Binding-site contacts:
Ligand atom CAH contacts residue CYS95 of chain 1.B at 3.8 Å (hydrophobic).
Ligand atom NAT contacts residue CYS95 of chain 1.B at 3.1 Å (h-bond).
Ligand atom CAH contacts residue LEU146 of chain 1.B at 3.3 Å (hydrophobic).
Ligand atom OAV contacts residue LEU24 of chain 1.B at 3.0 Å (h-bond).
Ligand atom CBG contacts residue ALA45 of chain 1.B at 4.0 Å (hydrophobic).
Ligand atom NAT contacts residue GLU93 of chain 1.B at 4.0 Å.
Ligand atom CBA contacts residue LEU146 of chain 1.B at 3.2 Å (hydrophobic).
Ligand atom C01 contacts residue ALA45 of chain 1.B at 3.6 Å (hydrophobic).
Ligand atom CBE contacts residue ALA45 of chain 1.B at 3.9 Å (hydrophobic).
Ligand atom O02 contacts residue LYS47 of chain 1.B at 3.4 Å.
Ligand atom CAM contacts residue CYS95 of chain 1.B at 4.0 Å (hydrophobic).
Ligand atom C01 contacts residue ALA46 of chain 1.B at 4.0 Å (hydrophobic).
Ligand atom CAM contacts residue GLY98 of chain 1.B at 3.9 Å.
Ligand atom CAI contacts residue ASP157 of chain 1.B at 3.8 Å.
Ligand atom CBA contacts residue ALA45 of chain 1.B at 3.8 Å (hydrophobic).
Ligand atom CBF contacts residue CYS95 of chain 1.B at 4.0 Å (hydrophobic).
Ligand atom CAA contacts residue LEU24 of chain 1.B at 3.4 Å (hydrophobic).
Ligand atom CAN contacts residue CYS95 of chain 1.B at 3.6 Å (hydrophobic).
Ligand atom NAD contacts residue ILE92 of chain 1.B at 3.2 Å.
Ligand atom NAT contacts residue ALA45 of chain 1.B at 3.9 Å.
Ligand atom CAK contacts residue CYS95 of chain 1.B at 3.3 Å (hydrophobic).
Ligand atom CAM contacts residue PRO96 of chain 1.B at 3.3 Å (hydrophobic).
Ligand atom CAO contacts residue ALA292 of chain 1.B at 3.9 Å (hydrophobic).
Ligand atom CL2 contacts residue ALA156 of chain 1.B at 4.0 Å.
Ligand atom CBD contacts residue CYS95 of chain 1.B at 4.1 Å (hydrophobic).
Ligand atom CAQ contacts residue PRO96 of chain 1.B at 3.5 Å (hydrophobic).
Ligand atom CBE contacts residue LEU146 of chain 1.B at 3.7 Å (hydrophobic).
Ligand atom NAT contacts residue PHE94 of chain 1.B at 4.1 Å.
Ligand atom CAG contacts residue ILE92 of chain 1.B at 3.7 Å (hydrophobic).
Ligand atom CAH contacts residue ALA45 of chain 1.B at 3.7 Å (hydrophobic).
Ligand atom CAN contacts residue PHE94 of chain 1.B at 3.7 Å (hydrophobic).
Ligand atom O02 contacts residue ILE92 of chain 1.B at 4.1 Å.
Ligand atom NAD contacts residue ALA156 of chain 1.B at 4.0 Å.
Ligand atom NAT contacts residue LEU146 of chain 1.B at 3.8 Å.
Ligand atom CAG contacts residue LEU146 of chain 1.B at 3.6 Å (hydrophobic).
Ligand atom C01 contacts residue ILE90 of chain 1.B at 3.6 Å (hydrophobic).
Ligand atom CBF contacts residue ALA45 of chain 1.B at 4.0 Å (hydrophobic).
Ligand atom CAH contacts residue GLU93 of chain 1.B at 3.5 Å.
Ligand atom C01 contacts residue ILE92 of chain 1.B at 3.5 Å (hydrophobic).
Ligand atom C01 contacts residue LYS47 of chain 1.B at 3.5 Å.

Sequence of chain 1.B:
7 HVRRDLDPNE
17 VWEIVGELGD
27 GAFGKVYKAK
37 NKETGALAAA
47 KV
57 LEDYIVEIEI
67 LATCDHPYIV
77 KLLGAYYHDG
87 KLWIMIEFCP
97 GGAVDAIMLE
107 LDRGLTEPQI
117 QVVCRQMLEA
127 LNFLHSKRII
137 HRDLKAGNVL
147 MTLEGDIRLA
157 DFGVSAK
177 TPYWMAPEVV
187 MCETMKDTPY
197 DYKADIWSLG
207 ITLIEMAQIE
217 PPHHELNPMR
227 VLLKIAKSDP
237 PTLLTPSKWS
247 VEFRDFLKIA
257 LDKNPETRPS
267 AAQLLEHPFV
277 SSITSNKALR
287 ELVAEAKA

A protein and the small-molecule ligand that binds it are described below.
Small molecule (SMILES): COc1cc(Nc2c(C#N)cnc3cc(OCCCN4CCN(C)CC4)c(OC)cc23)c(Cl)cc1Cl